Binding-site contacts:
Ligand atom C8 contacts residue ASN585 of chain 1.A at 3.8 Å.
Ligand atom C7 contacts residue ASN585 of chain 1.A at 3.0 Å.
Ligand atom O5 contacts residue ASN585 of chain 1.A at 2.4 Å (h-bond).
Ligand atom C4 contacts residue ASN585 of chain 1.A at 4.2 Å.
Ligand atom C1 contacts residue ASN585 of chain 1.A at 1.4 Å.
Ligand atom N2 contacts residue ASN585 of chain 1.A at 2.9 Å (h-bond).
Ligand atom C5 contacts residue ASN585 of chain 1.A at 3.7 Å.
Ligand atom C3 contacts residue ASN585 of chain 1.A at 3.8 Å.
Ligand atom C2 contacts residue ASN585 of chain 1.A at 2.5 Å.
Ligand atom O7 contacts residue ASN585 of chain 1.A at 2.9 Å (h-bond).

Sequence of chain 1.A:
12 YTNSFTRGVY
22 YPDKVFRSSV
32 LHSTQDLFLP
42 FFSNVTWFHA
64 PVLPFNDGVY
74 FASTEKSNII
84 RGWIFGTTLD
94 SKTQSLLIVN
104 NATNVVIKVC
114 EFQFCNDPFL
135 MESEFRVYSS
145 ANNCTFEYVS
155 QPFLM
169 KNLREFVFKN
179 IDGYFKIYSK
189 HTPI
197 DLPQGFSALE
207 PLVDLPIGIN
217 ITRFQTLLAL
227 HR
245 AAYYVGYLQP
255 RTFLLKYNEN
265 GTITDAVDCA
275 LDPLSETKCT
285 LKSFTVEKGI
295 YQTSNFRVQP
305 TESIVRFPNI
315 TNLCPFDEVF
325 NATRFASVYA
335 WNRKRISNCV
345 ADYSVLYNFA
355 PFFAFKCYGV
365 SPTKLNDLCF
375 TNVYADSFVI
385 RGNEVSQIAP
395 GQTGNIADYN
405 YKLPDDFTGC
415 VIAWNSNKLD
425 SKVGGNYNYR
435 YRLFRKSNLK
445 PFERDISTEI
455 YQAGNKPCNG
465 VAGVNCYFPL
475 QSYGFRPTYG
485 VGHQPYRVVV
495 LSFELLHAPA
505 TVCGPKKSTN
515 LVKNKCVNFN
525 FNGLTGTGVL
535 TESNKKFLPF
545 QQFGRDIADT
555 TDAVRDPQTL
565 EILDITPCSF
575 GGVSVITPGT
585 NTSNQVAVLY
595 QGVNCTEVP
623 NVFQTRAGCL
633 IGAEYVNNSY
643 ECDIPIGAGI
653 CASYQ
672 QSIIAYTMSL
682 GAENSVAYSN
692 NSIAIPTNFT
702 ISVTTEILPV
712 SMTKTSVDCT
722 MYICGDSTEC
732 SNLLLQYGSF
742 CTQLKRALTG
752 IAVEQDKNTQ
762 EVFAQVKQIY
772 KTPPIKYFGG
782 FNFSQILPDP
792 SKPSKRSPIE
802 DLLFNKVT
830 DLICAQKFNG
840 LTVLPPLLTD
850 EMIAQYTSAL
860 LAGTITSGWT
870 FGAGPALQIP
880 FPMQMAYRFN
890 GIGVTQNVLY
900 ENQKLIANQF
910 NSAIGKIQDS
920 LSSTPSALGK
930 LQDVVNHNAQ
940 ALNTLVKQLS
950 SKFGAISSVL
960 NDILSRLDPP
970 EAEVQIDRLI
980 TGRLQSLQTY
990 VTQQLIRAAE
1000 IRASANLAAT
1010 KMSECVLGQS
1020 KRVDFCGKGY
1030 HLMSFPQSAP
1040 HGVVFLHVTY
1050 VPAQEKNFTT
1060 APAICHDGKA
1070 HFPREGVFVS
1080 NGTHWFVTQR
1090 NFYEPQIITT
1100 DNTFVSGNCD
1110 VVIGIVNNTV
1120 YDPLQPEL

A protein and the small-molecule ligand that binds it are described below.
Small molecule (SMILES): CC(=O)N[C@@H]1[C@@H](O)[C@H](O)[C@@H](CO)O[C@H]1O